Binding-site contacts:
Ligand atom CA contacts residue TYR202 of chain 1.B at 4.4 Å (hydrophobic).
Ligand atom CA contacts residue LEU117 of chain 1.C at 3.4 Å (hydrophobic).
Ligand atom N contacts residue PHE207 of chain 1.B at 4.2 Å.
Ligand atom C contacts residue ARG65 of chain 1.C at 3.6 Å.
Ligand atom N contacts residue THR204 of chain 1.B at 4.5 Å.
Ligand atom OXT contacts residue SER129 of chain 1.C at 2.4 Å (h-bond).
Ligand atom C contacts residue SER129 of chain 1.C at 3.5 Å.
Ligand atom C contacts residue PHE63 of chain 1.C at 3.7 Å (hydrophobic).
Ligand atom C contacts residue LEU117 of chain 1.C at 4.0 Å (hydrophobic).
Ligand atom N contacts residue PHE159 of chain 1.B at 3.2 Å (h-bond).
Ligand atom OXT contacts residue THR204 of chain 1.B at 4.2 Å.
Ligand atom N contacts residue PHE63 of chain 1.C at 3.9 Å.
Ligand atom O contacts residue THR204 of chain 1.B at 2.6 Å (h-bond).
Ligand atom N contacts residue TYR202 of chain 1.B at 3.7 Å.
Ligand atom C contacts residue PHE159 of chain 1.B at 4.4 Å (hydrophobic).
Ligand atom OXT contacts residue PHE159 of chain 1.B at 3.7 Å.
Ligand atom CA contacts residue PHE159 of chain 1.B at 3.1 Å (hydrophobic).
Ligand atom O contacts residue ARG65 of chain 1.C at 2.6 Å (salt-bridge).
Ligand atom C contacts residue TYR202 of chain 1.B at 4.5 Å (hydrophobic).
Ligand atom C contacts residue THR204 of chain 1.B at 3.2 Å.
Ligand atom CA contacts residue THR204 of chain 1.B at 3.5 Å.
Ligand atom CA contacts residue PHE207 of chain 1.B at 3.8 Å (hydrophobic).
Ligand atom O contacts residue PHE63 of chain 1.C at 3.7 Å.
Ligand atom O contacts residue SER129 of chain 1.C at 4.3 Å.
Ligand atom OXT contacts residue PHE63 of chain 1.C at 3.6 Å.
Ligand atom OXT contacts residue ARG65 of chain 1.C at 3.2 Å (salt-bridge).
Ligand atom OXT contacts residue LEU117 of chain 1.C at 4.3 Å.
Ligand atom CA contacts residue SER129 of chain 1.C at 4.5 Å.
Ligand atom O contacts residue TYR202 of chain 1.B at 3.8 Å.

The protein below binds the small molecule below.
Small molecule (SMILES): NCC(=O)O

Sequence of chain 1.C:
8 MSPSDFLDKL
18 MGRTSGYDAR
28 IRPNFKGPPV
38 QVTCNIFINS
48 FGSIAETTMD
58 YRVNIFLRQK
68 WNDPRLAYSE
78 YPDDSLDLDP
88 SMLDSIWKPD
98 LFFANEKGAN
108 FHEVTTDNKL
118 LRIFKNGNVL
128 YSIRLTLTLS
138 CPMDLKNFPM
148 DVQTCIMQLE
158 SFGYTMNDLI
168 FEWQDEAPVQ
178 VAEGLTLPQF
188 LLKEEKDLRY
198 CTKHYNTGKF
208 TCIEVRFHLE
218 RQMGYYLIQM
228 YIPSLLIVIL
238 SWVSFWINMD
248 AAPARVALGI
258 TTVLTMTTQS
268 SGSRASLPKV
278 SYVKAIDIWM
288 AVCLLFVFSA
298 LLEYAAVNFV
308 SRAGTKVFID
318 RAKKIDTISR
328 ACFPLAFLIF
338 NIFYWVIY

Sequence of chain 1.B:
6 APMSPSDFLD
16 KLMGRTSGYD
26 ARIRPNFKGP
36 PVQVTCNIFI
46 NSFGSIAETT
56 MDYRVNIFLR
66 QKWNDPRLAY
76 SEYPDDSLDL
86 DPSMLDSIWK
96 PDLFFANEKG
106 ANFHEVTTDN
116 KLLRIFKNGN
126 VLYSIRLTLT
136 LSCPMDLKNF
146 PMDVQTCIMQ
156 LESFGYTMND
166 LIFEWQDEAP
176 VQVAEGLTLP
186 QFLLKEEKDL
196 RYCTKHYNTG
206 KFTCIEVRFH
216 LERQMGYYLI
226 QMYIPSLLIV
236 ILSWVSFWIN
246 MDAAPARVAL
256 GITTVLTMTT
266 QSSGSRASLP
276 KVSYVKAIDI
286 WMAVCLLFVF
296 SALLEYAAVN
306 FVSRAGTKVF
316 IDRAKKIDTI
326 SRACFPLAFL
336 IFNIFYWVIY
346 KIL